Binding-site contacts:
Ligand atom O7 contacts residue SER203 of chain 1.A at 2.2 Å (h-bond).
Ligand atom C4 contacts residue PHE338 of chain 1.A at 4.3 Å (hydrophobic).
Ligand atom C8 contacts residue TRP86 of chain 1.A at 3.5 Å (hydrophobic).
Ligand atom C6 contacts residue SER203 of chain 1.A at 2.4 Å.
Ligand atom C10 contacts residue TRP86 of chain 1.A at 4.0 Å (hydrophobic).
Ligand atom C2 contacts residue HIS447 of chain 1.A at 4.2 Å.
Ligand atom C3 contacts residue SER203 of chain 1.A at 3.1 Å.
Ligand atom C6 contacts residue PHE297 of chain 1.A at 3.7 Å (hydrophobic).
Ligand atom C6 contacts residue PHE295 of chain 1.A at 3.9 Å (hydrophobic).
Ligand atom C10 contacts residue HIS447 of chain 1.A at 4.3 Å.
Ligand atom C4 contacts residue GLY122 of chain 1.A at 4.1 Å.
Ligand atom C3 contacts residue GLU202 of chain 1.A at 3.9 Å.
Ligand atom C2 contacts residue GLY121 of chain 1.A at 4.3 Å.
Ligand atom C4 contacts residue HIS447 of chain 1.A at 3.4 Å.
Ligand atom C10 contacts residue GLY448 of chain 1.A at 3.9 Å.
Ligand atom C6 contacts residue HIS447 of chain 1.A at 4.3 Å.
Ligand atom O7 contacts residue GLY122 of chain 1.A at 2.7 Å (h-bond).
Ligand atom C9 contacts residue GLY121 of chain 1.A at 4.1 Å.
Ligand atom C9 contacts residue GLY120 of chain 1.A at 4.3 Å.
Ligand atom N1 contacts residue TRP86 of chain 1.A at 4.2 Å.
Ligand atom C9 contacts residue TYR133 of chain 1.A at 4.3 Å (hydrophobic).
Ligand atom C6 contacts residue TRP236 of chain 1.A at 4.2 Å (hydrophobic).
Ligand atom C8 contacts residue TYR337 of chain 1.A at 3.8 Å (hydrophobic).
Ligand atom C3 contacts residue GLY120 of chain 1.A at 4.4 Å.
Ligand atom O7 contacts residue GLY121 of chain 1.A at 2.7 Å (h-bond).
Ligand atom C6 contacts residue GLY122 of chain 1.A at 3.6 Å.
Ligand atom C9 contacts residue TRP86 of chain 1.A at 3.7 Å (hydrophobic).
Ligand atom C5 contacts residue SER203 of chain 1.A at 1.4 Å.
Ligand atom C5 contacts residue GLY121 of chain 1.A at 3.9 Å.
Ligand atom C10 contacts residue GLU202 of chain 1.A at 3.7 Å.
Ligand atom C5 contacts residue HIS447 of chain 1.A at 3.6 Å.
Ligand atom C4 contacts residue SER203 of chain 1.A at 2.4 Å.
Ligand atom C4 contacts residue GLY121 of chain 1.A at 4.0 Å.
Ligand atom C6 contacts residue ALA204 of chain 1.A at 4.1 Å (hydrophobic).
Ligand atom C5 contacts residue ALA204 of chain 1.A at 3.5 Å (hydrophobic).
Ligand atom C3 contacts residue HIS447 of chain 1.A at 3.7 Å.
Ligand atom O7 contacts residue GLY120 of chain 1.A at 3.6 Å.
Ligand atom C3 contacts residue GLY121 of chain 1.A at 3.6 Å.
Ligand atom O7 contacts residue ALA204 of chain 1.A at 2.8 Å (h-bond).
Ligand atom C5 contacts residue GLY122 of chain 1.A at 3.6 Å.

This small molecule binds to this protein.
Small molecule (SMILES): CC(O)(O)CCC[N+](C)(C)C

Sequence of chain 1.A:
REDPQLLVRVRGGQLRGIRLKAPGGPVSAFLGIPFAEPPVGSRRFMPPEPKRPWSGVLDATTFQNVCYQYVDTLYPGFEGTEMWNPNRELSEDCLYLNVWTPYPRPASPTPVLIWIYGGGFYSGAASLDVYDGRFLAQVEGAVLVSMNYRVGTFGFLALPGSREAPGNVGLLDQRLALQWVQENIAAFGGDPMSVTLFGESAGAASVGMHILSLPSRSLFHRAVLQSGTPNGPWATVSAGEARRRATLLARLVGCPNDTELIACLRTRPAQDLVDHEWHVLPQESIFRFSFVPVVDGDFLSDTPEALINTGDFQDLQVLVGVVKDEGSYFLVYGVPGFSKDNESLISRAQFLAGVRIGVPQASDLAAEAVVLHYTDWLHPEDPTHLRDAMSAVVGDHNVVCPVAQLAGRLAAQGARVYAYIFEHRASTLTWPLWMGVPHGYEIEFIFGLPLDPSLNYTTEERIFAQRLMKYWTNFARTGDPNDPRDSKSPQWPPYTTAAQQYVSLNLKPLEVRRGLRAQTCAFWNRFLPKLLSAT